Sequence of chain 1.D:
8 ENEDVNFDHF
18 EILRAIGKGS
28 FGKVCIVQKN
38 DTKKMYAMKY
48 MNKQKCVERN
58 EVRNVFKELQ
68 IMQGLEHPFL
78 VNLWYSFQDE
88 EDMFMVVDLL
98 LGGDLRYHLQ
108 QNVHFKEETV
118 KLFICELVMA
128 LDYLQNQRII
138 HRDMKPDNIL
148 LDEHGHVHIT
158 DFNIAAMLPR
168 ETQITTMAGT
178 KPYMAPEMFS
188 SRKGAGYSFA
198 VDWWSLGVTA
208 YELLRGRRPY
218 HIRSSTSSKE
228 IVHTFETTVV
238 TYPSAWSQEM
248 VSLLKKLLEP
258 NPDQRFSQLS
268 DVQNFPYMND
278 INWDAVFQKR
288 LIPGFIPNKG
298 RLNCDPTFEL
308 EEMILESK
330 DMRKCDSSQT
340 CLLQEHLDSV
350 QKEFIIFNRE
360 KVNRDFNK

The small molecule below binds the protein below.
Small molecule (SMILES): CN[C@@H]1C[C@H]2O[C@@](C)([C@@H]1OC)n1c3ccccc3c3c4c(c5c6ccccc6n2c5c31)C(=O)NC4

Binding-site contacts:
Ligand atom C15 contacts residue LYS46 of chain 1.D at 3.7 Å.
Ligand atom N1 contacts residue LEU147 of chain 1.D at 3.9 Å.
Ligand atom C9 contacts residue VAL78 of chain 1.D at 3.8 Å (hydrophobic).
Ligand atom N1 contacts residue VAL78 of chain 1.D at 3.8 Å.
Ligand atom C6 contacts residue LEU147 of chain 1.D at 3.6 Å (hydrophobic).
Ligand atom N1 contacts residue VAL94 of chain 1.D at 3.8 Å.
Ligand atom C4 contacts residue ILE23 of chain 1.D at 3.5 Å (hydrophobic).
Ligand atom C9 contacts residue ALA44 of chain 1.D at 3.6 Å (hydrophobic).
Ligand atom C26 contacts residue LYS25 of chain 1.D at 3.8 Å.
Ligand atom C10 contacts residue LEU147 of chain 1.D at 3.6 Å (hydrophobic).
Ligand atom C8 contacts residue ALA44 of chain 1.D at 3.6 Å (hydrophobic).
Ligand atom C9 contacts residue VAL94 of chain 1.D at 3.6 Å (hydrophobic).
Ligand atom O5 contacts residue LEU97 of chain 1.D at 2.7 Å (h-bond).
Ligand atom N4 contacts residue ASP144 of chain 1.D at 3.2 Å (salt-bridge).
Ligand atom O5 contacts residue LEU96 of chain 1.D at 3.3 Å.
Ligand atom C8 contacts residue LEU147 of chain 1.D at 3.4 Å (hydrophobic).
Ligand atom C6 contacts residue ILE23 of chain 1.D at 3.6 Å (hydrophobic).
Ligand atom C3 contacts residue GLY100 of chain 1.D at 3.8 Å.
Ligand atom O6 contacts residue ASP144 of chain 1.D at 3.6 Å (salt-bridge).
Ligand atom C8 contacts residue LEU97 of chain 1.D at 3.8 Å (hydrophobic).
Ligand atom O5 contacts residue ASP95 of chain 1.D at 3.9 Å.
Ligand atom C25 contacts residue ILE23 of chain 1.D at 3.4 Å (hydrophobic).
Ligand atom O4 contacts residue GLY24 of chain 1.D at 3.4 Å.
Ligand atom C27 contacts residue ASP144 of chain 1.D at 3.3 Å.
Ligand atom C1 contacts residue ILE23 of chain 1.D at 3.7 Å (hydrophobic).
Ligand atom C17 contacts residue VAL31 of chain 1.D at 3.8 Å (hydrophobic).
Ligand atom C13 contacts residue THR157 of chain 1.D at 3.6 Å.
Ligand atom C28 contacts residue ASP101 of chain 1.D at 3.3 Å.
Ligand atom C27 contacts residue THR157 of chain 1.D at 3.6 Å.
Ligand atom C24 contacts residue ASP101 of chain 1.D at 3.5 Å.
Ligand atom C15 contacts residue ASP158 of chain 1.D at 3.8 Å.
Ligand atom C8 contacts residue ASP95 of chain 1.D at 3.8 Å.
Ligand atom C7 contacts residue LEU147 of chain 1.D at 3.3 Å (hydrophobic).
Ligand atom N1 contacts residue ASP95 of chain 1.D at 2.9 Å (salt-bridge).
Ligand atom C4 contacts residue LEU97 of chain 1.D at 3.4 Å (hydrophobic).
Ligand atom C14 contacts residue LYS46 of chain 1.D at 3.7 Å.
Ligand atom C5 contacts residue ILE23 of chain 1.D at 3.4 Å (hydrophobic).
Ligand atom O4 contacts residue ILE23 of chain 1.D at 3.7 Å.
Ligand atom N1 contacts residue ALA44 of chain 1.D at 3.2 Å.
Ligand atom C3 contacts residue LEU97 of chain 1.D at 3.6 Å (hydrophobic).